Binding-site contacts:
Ligand atom N16 contacts residue PHE302 of chain 1.B at 4.1 Å.
Ligand atom C9 contacts residue PHE269 of chain 1.B at 3.2 Å (hydrophobic).
Ligand atom C13 contacts residue ILE265 of chain 1.B at 3.6 Å (hydrophobic).
Ligand atom C6 contacts residue PHE302 of chain 1.B at 3.9 Å (hydrophobic).
Ligand atom S contacts residue PHE269 of chain 1.B at 3.8 Å.
Ligand atom C8 contacts residue TYR266 of chain 1.B at 3.3 Å (hydrophobic).
Ligand atom CL contacts residue PHE302 of chain 1.B at 4.0 Å.
Ligand atom C7 contacts residue GLN299 of chain 1.B at 3.5 Å.
Ligand atom N16 contacts residue LEU248 of chain 1.B at 3.5 Å.
Ligand atom N10 contacts residue PHE269 of chain 1.B at 3.3 Å.
Ligand atom S contacts residue ILE265 of chain 1.B at 3.7 Å.
Ligand atom C6 contacts residue PHE269 of chain 1.B at 3.8 Å (hydrophobic).
Ligand atom CL contacts residue VAL251 of chain 1.B at 3.5 Å.
Ligand atom C13 contacts residue PHE269 of chain 1.B at 3.6 Å (hydrophobic).
Ligand atom N2 contacts residue PHE302 of chain 1.B at 3.6 Å.
Ligand atom S contacts residue TYR97 of chain 1.B at 3.7 Å.
Ligand atom C contacts residue ILE265 of chain 1.B at 3.9 Å (hydrophobic).
Ligand atom C13 contacts residue TYR97 of chain 1.B at 3.9 Å (hydrophobic).
Ligand atom C9 contacts residue HIS98 of chain 1.B at 3.5 Å.
Ligand atom C7 contacts residue PHE302 of chain 1.B at 3.8 Å (hydrophobic).
Ligand atom C8 contacts residue MET286 of chain 1.B at 3.8 Å (hydrophobic).
Ligand atom C3 contacts residue PHE302 of chain 1.B at 3.5 Å (hydrophobic).
Ligand atom C5 contacts residue ILE265 of chain 1.B at 3.8 Å (hydrophobic).
Ligand atom N contacts residue GLN299 of chain 1.B at 3.5 Å (h-bond).
Ligand atom N10 contacts residue HIS98 of chain 1.B at 3.3 Å.
Ligand atom C12 contacts residue PHE269 of chain 1.B at 4.1 Å (hydrophobic).
Ligand atom C8 contacts residue PHE269 of chain 1.B at 3.6 Å (hydrophobic).
Ligand atom CL contacts residue ILE265 of chain 1.B at 3.8 Å.
Ligand atom C4 contacts residue ILE265 of chain 1.B at 3.9 Å (hydrophobic).
Ligand atom C11 contacts residue PHE269 of chain 1.B at 3.8 Å (hydrophobic).
Ligand atom C13 contacts residue HIS98 of chain 1.B at 3.8 Å.
Ligand atom C8 contacts residue GLN299 of chain 1.B at 3.6 Å.
Ligand atom C7 contacts residue TYR266 of chain 1.B at 3.8 Å (hydrophobic).
Ligand atom C1 contacts residue PHE302 of chain 1.B at 3.8 Å (hydrophobic).
Ligand atom C5 contacts residue SER250 of chain 1.B at 3.8 Å.
Ligand atom CL contacts residue GLN299 of chain 1.B at 3.4 Å.
Ligand atom C4 contacts residue PHE302 of chain 1.B at 3.6 Å (hydrophobic).
Ligand atom C contacts residue PHE302 of chain 1.B at 3.5 Å (hydrophobic).
Ligand atom C11 contacts residue HIS98 of chain 1.B at 3.9 Å.
Ligand atom N contacts residue PHE302 of chain 1.B at 3.7 Å.

A small-molecule ligand and the protein it binds are described below.
Small molecule (SMILES): Cc1nc(C)c(CNc2nc(C3CC3)nc(Cl)c2C)s1

Sequence of chain 1.B:
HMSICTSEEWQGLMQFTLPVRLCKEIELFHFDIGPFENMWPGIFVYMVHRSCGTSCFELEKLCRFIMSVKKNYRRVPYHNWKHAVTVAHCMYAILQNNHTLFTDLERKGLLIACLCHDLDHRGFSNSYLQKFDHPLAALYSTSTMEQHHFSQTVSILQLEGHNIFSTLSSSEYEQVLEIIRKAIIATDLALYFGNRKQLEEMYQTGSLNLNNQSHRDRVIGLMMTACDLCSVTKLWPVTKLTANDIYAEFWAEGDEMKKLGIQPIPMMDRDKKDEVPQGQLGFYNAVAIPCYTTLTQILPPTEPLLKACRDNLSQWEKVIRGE